Sequence of chain 1.A:
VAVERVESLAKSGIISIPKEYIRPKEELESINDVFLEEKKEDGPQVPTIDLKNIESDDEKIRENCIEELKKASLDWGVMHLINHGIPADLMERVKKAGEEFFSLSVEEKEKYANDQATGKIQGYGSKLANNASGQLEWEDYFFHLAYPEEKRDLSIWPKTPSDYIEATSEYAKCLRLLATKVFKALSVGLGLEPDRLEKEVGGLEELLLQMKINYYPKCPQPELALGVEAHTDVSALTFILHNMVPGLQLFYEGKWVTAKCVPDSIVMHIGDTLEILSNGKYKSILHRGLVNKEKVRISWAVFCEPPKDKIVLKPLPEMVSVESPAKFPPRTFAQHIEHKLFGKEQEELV

A protein and the small-molecule ligand that binds it are described below.
Small molecule (SMILES): O=C1c2c(O)cc(O)cc2O[C@@H](c2ccc(O)c(O)c2)[C@@H]1O

Binding-site contacts:
Ligand atom C1 contacts residue PHE144 of chain 1.A at 3.7 Å (hydrophobic).
Ligand atom C3 contacts residue QUE1 of chain 1.E at 3.5 Å.
Ligand atom C10 contacts residue QUE1 of chain 1.E at 3.8 Å.
Ligand atom C19 contacts residue MES1 of chain 1.C at 3.9 Å.
Ligand atom C18 contacts residue MES1 of chain 1.C at 3.6 Å.
Ligand atom O24 contacts residue THR233 of chain 1.A at 3.1 Å (h-bond).
Ligand atom C2 contacts residue QUE1 of chain 1.E at 3.6 Å.
Ligand atom O29 contacts residue PHE144 of chain 1.A at 4.0 Å.
Ligand atom C17 contacts residue MES1 of chain 1.C at 3.7 Å.
Ligand atom O27 contacts residue MES1 of chain 1.C at 3.3 Å.
Ligand atom O29 contacts residue GLU306 of chain 1.A at 2.8 Å (salt-bridge).
Ligand atom O12 contacts residue QUE1 of chain 1.E at 3.5 Å.
Ligand atom C19 contacts residue QUE1 of chain 1.E at 3.7 Å.
Ligand atom O23 contacts residue MES1 of chain 1.C at 3.9 Å.
Ligand atom C18 contacts residue VAL235 of chain 1.A at 3.5 Å (hydrophobic).
Ligand atom O29 contacts residue GLN211 of chain 1.A at 4.0 Å.
Ligand atom C4 contacts residue QUE1 of chain 1.E at 3.4 Å.
Ligand atom O12 contacts residue ILE338 of chain 1.A at 3.8 Å.
Ligand atom C15 contacts residue ILE338 of chain 1.A at 3.9 Å (hydrophobic).
Ligand atom O30 contacts residue QUE1 of chain 1.E at 3.3 Å.
Ligand atom C18 contacts residue THR233 of chain 1.A at 3.8 Å.
Ligand atom C5 contacts residue QUE1 of chain 1.E at 3.3 Å.
Ligand atom C5 contacts residue GLU306 of chain 1.A at 3.4 Å.
Ligand atom C17 contacts residue THR233 of chain 1.A at 3.9 Å.
Ligand atom C6 contacts residue GLU306 of chain 1.A at 3.4 Å.
Ligand atom C17 contacts residue VAL235 of chain 1.A at 3.7 Å (hydrophobic).
Ligand atom C17 contacts residue LYS341 of chain 1.A at 3.7 Å.
Ligand atom C6 contacts residue PHE144 of chain 1.A at 4.0 Å (hydrophobic).
Ligand atom C9 contacts residue QUE1 of chain 1.E at 3.6 Å.
Ligand atom O23 contacts residue VAL235 of chain 1.A at 3.3 Å (h-bond).
Ligand atom O24 contacts residue LYS341 of chain 1.A at 2.7 Å (salt-bridge).
Ligand atom C19 contacts residue VAL235 of chain 1.A at 3.6 Å (hydrophobic).
Ligand atom O13 contacts residue QUE1 of chain 1.E at 3.4 Å.
Ligand atom O24 contacts residue VAL235 of chain 1.A at 4.0 Å.
Ligand atom C5 contacts residue ILE338 of chain 1.A at 3.9 Å (hydrophobic).
Ligand atom O12 contacts residue VAL235 of chain 1.A at 4.0 Å.
Ligand atom O23 contacts residue QUE1 of chain 1.E at 3.1 Å (h-bond).
Ligand atom O23 contacts residue THR233 of chain 1.A at 2.9 Å (h-bond).
Ligand atom O23 contacts residue ASP234 of chain 1.A at 3.6 Å.
Ligand atom C1 contacts residue ILE122 of chain 1.A at 3.9 Å (hydrophobic).